This small molecule binds to this protein.
Small molecule (SMILES): CCCN(CCC)C(=O)c1cc(C)cc(C(=O)N[C@@H](Cc2cc(F)cc(F)c2)[C@H](O)[C@H]2CN(C(=O)c3ccccc3)CCN2)c1

Sequence of chain 1.B:
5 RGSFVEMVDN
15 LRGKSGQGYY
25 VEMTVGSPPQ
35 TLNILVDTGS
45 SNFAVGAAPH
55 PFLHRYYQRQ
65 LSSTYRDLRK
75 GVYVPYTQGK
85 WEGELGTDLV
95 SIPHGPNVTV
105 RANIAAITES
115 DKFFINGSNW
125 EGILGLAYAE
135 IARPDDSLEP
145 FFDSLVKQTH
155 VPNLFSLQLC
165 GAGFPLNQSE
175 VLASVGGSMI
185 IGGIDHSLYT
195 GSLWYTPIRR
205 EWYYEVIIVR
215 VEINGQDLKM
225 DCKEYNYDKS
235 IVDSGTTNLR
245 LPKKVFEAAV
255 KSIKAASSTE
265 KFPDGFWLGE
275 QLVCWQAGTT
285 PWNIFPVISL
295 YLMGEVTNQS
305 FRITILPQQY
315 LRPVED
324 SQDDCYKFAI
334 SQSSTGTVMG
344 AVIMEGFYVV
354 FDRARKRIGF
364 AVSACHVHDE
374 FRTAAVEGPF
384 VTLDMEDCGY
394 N

Binding-site contacts:
Ligand atom F2 contacts residue GLY83 of chain 1.B at 3.3 Å.
Ligand atom C22 contacts residue GLY43 of chain 1.B at 3.4 Å.
Ligand atom O3 contacts residue TYR80 of chain 1.B at 3.5 Å.
Ligand atom C34 contacts residue THR338 of chain 1.B at 3.5 Å.
Ligand atom C18 contacts residue PHE117 of chain 1.B at 3.7 Å (hydrophobic).
Ligand atom C9 contacts residue TYR80 of chain 1.B at 3.6 Å (hydrophobic).
Ligand atom F1 contacts residue ILE119 of chain 1.B at 3.5 Å.
Ligand atom N3 contacts residue GLY43 of chain 1.B at 2.8 Å (h-bond).
Ligand atom C20 contacts residue GLY239 of chain 1.B at 3.4 Å.
Ligand atom N3 contacts residue ASP237 of chain 1.B at 2.6 Å (salt-bridge).
Ligand atom O4 contacts residue SER44 of chain 1.B at 3.4 Å.
Ligand atom C29 contacts residue GLY20 of chain 1.B at 3.7 Å.
Ligand atom O4 contacts residue ASP41 of chain 1.B at 2.5 Å (salt-bridge).
Ligand atom C1 contacts residue THR81 of chain 1.B at 3.7 Å.
Ligand atom C22 contacts residue TYR207 of chain 1.B at 3.4 Å (hydrophobic).
Ligand atom C23 contacts residue ASP237 of chain 1.B at 3.4 Å.
Ligand atom F1 contacts residue TRP124 of chain 1.B at 3.3 Å.
Ligand atom C31 contacts residue GLY239 of chain 1.B at 3.4 Å.
Ligand atom C23 contacts residue GLY43 of chain 1.B at 3.3 Å.
Ligand atom O1 contacts residue THR81 of chain 1.B at 2.7 Å (h-bond).
Ligand atom N2 contacts residue THR240 of chain 1.B at 3.6 Å.
Ligand atom C12 contacts residue ASP41 of chain 1.B at 3.3 Å.
Ligand atom C8 contacts residue ASP41 of chain 1.B at 3.5 Å.
Ligand atom C16 contacts residue PHE117 of chain 1.B at 3.7 Å (hydrophobic).
Ligand atom C20 contacts residue LEU39 of chain 1.B at 3.6 Å (hydrophobic).
Ligand atom C12 contacts residue GLY239 of chain 1.B at 3.5 Å.
Ligand atom C6 contacts residue GLY239 of chain 1.B at 3.6 Å.
Ligand atom C24 contacts residue GLY20 of chain 1.B at 3.5 Å.
Ligand atom C21 contacts residue TYR80 of chain 1.B at 3.7 Å (hydrophobic).
Ligand atom O1 contacts residue TYR80 of chain 1.B at 3.2 Å.
Ligand atom F2 contacts residue TYR80 of chain 1.B at 3.7 Å.
Ligand atom O4 contacts residue GLY43 of chain 1.B at 3.3 Å (h-bond).
Ligand atom F2 contacts residue PHE117 of chain 1.B at 3.5 Å.
Ligand atom C24 contacts residue THR241 of chain 1.B at 3.2 Å.
Ligand atom C26 contacts residue THR81 of chain 1.B at 3.7 Å.
Ligand atom C10 contacts residue GLY239 of chain 1.B at 3.4 Å.
Ligand atom N2 contacts residue GLY239 of chain 1.B at 3.0 Å (h-bond).
Ligand atom O2 contacts residue THR241 of chain 1.B at 2.8 Å (h-bond).
Ligand atom C5 contacts residue ASP237 of chain 1.B at 3.4 Å.
Ligand atom C11 contacts residue GLY239 of chain 1.B at 3.7 Å.